The small molecule below binds the protein below.
Small molecule (SMILES): Cn1cc(S(=O)(=O)Oc2cc(C=O)ccc2[N+](=O)[O-])cn1

Sequence of chain 2.A:
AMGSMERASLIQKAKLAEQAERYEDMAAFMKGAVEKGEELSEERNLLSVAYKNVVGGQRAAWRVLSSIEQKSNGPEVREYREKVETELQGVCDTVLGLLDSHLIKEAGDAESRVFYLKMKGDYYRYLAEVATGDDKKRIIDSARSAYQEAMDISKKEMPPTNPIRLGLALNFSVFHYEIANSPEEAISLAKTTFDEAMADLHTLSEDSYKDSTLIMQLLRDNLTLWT

Binding-site contacts:
Ligand atom O06 contacts residue SER50 of chain 2.A at 3.8 Å.
Ligand atom C13 contacts residue ILE224 of chain 2.A at 3.9 Å (hydrophobic).
Ligand atom C19 contacts residue GLY10 of chain 2.B at 3.5 Å.
Ligand atom C13 contacts residue PRO172 of chain 2.A at 3.5 Å (hydrophobic).
Ligand atom C14 contacts residue GLY176 of chain 2.A at 4.0 Å.
Ligand atom C04 contacts residue ARG12 of chain 2.B at 4.2 Å.
Ligand atom C14 contacts residue PRO172 of chain 2.A at 3.7 Å (hydrophobic).
Ligand atom C16 contacts residue LYS127 of chain 2.A at 1.4 Å.
Ligand atom C15 contacts residue LYS127 of chain 2.A at 2.5 Å.
Ligand atom O06 contacts residue VAL51 of chain 2.A at 4.3 Å.
Ligand atom C17 contacts residue PHE124 of chain 2.A at 4.2 Å (hydrophobic).
Ligand atom C03 contacts residue ARG12 of chain 2.B at 3.8 Å.
Ligand atom O18 contacts residue ASN47 of chain 2.A at 3.1 Å (h-bond).
Ligand atom C08 contacts residue PHE124 of chain 2.A at 4.5 Å (hydrophobic).
Ligand atom O06 contacts residue ASN47 of chain 2.A at 4.2 Å.
Ligand atom O11 contacts residue PRO172 of chain 2.A at 3.9 Å.
Ligand atom C04 contacts residue GLY10 of chain 2.B at 4.5 Å.
Ligand atom C01 contacts residue ARG12 of chain 2.B at 4.2 Å.
Ligand atom C13 contacts residue ILE8 of chain 2.B at 4.1 Å (hydrophobic).
Ligand atom C17 contacts residue LYS127 of chain 2.A at 3.7 Å.
Ligand atom N20 contacts residue ARG12 of chain 2.B at 4.4 Å.
Ligand atom C14 contacts residue ILE8 of chain 2.B at 3.7 Å (hydrophobic).
Ligand atom S05 contacts residue ASN47 of chain 2.A at 3.7 Å.
Ligand atom O06 contacts residue GLY10 of chain 2.B at 4.5 Å.
Ligand atom C15 contacts residue ILE8 of chain 2.B at 4.0 Å (hydrophobic).
Ligand atom N20 contacts residue ILE8 of chain 2.B at 4.4 Å.
Ligand atom C13 contacts residue LYS127 of chain 2.A at 4.3 Å.
Ligand atom N20 contacts residue GLY10 of chain 2.B at 4.1 Å.
Ligand atom C14 contacts residue LYS127 of chain 2.A at 2.9 Å.
Ligand atom N02 contacts residue ARG12 of chain 2.B at 3.9 Å.
Ligand atom N10 contacts residue PRO172 of chain 2.A at 4.3 Å.
Ligand atom O11 contacts residue ILE224 of chain 2.A at 4.1 Å.
Ligand atom C16 contacts residue ILE8 of chain 2.B at 4.0 Å (hydrophobic).
Ligand atom C14 contacts residue ILE173 of chain 2.A at 4.5 Å (hydrophobic).
Ligand atom O07 contacts residue ASN47 of chain 2.A at 3.3 Å (h-bond).
Ligand atom O18 contacts residue VAL51 of chain 2.A at 3.9 Å.
Ligand atom C19 contacts residue ILE8 of chain 2.B at 3.9 Å (hydrophobic).
Ligand atom O07 contacts residue PHE124 of chain 2.A at 4.1 Å.

Sequence of chain 2.B:
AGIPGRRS